Binding-site contacts:
Ligand atom C4 contacts residue ASN1478 of chain 1.A at 3.6 Å.
Ligand atom C3 contacts residue ASN1478 of chain 1.A at 3.6 Å.
Ligand atom C6 contacts residue ASN1478 of chain 1.A at 3.1 Å.
Ligand atom C1 contacts residue ASN1478 of chain 1.A at 1.4 Å.
Ligand atom C2 contacts residue ASN1478 of chain 1.A at 2.5 Å.
Ligand atom C5 contacts residue ASN1478 of chain 1.A at 3.1 Å.
Ligand atom O7 contacts residue ASN1478 of chain 1.A at 4.4 Å.
Ligand atom O5 contacts residue ASN1478 of chain 1.A at 2.4 Å (h-bond).
Ligand atom C7 contacts residue ASN1478 of chain 1.A at 4.0 Å.
Ligand atom N2 contacts residue ASN1478 of chain 1.A at 3.3 Å.
Ligand atom C1 contacts residue GLY1477 of chain 1.A at 4.3 Å.
Ligand atom O6 contacts residue ASN1478 of chain 1.A at 4.5 Å.

Sequence of chain 1.A:
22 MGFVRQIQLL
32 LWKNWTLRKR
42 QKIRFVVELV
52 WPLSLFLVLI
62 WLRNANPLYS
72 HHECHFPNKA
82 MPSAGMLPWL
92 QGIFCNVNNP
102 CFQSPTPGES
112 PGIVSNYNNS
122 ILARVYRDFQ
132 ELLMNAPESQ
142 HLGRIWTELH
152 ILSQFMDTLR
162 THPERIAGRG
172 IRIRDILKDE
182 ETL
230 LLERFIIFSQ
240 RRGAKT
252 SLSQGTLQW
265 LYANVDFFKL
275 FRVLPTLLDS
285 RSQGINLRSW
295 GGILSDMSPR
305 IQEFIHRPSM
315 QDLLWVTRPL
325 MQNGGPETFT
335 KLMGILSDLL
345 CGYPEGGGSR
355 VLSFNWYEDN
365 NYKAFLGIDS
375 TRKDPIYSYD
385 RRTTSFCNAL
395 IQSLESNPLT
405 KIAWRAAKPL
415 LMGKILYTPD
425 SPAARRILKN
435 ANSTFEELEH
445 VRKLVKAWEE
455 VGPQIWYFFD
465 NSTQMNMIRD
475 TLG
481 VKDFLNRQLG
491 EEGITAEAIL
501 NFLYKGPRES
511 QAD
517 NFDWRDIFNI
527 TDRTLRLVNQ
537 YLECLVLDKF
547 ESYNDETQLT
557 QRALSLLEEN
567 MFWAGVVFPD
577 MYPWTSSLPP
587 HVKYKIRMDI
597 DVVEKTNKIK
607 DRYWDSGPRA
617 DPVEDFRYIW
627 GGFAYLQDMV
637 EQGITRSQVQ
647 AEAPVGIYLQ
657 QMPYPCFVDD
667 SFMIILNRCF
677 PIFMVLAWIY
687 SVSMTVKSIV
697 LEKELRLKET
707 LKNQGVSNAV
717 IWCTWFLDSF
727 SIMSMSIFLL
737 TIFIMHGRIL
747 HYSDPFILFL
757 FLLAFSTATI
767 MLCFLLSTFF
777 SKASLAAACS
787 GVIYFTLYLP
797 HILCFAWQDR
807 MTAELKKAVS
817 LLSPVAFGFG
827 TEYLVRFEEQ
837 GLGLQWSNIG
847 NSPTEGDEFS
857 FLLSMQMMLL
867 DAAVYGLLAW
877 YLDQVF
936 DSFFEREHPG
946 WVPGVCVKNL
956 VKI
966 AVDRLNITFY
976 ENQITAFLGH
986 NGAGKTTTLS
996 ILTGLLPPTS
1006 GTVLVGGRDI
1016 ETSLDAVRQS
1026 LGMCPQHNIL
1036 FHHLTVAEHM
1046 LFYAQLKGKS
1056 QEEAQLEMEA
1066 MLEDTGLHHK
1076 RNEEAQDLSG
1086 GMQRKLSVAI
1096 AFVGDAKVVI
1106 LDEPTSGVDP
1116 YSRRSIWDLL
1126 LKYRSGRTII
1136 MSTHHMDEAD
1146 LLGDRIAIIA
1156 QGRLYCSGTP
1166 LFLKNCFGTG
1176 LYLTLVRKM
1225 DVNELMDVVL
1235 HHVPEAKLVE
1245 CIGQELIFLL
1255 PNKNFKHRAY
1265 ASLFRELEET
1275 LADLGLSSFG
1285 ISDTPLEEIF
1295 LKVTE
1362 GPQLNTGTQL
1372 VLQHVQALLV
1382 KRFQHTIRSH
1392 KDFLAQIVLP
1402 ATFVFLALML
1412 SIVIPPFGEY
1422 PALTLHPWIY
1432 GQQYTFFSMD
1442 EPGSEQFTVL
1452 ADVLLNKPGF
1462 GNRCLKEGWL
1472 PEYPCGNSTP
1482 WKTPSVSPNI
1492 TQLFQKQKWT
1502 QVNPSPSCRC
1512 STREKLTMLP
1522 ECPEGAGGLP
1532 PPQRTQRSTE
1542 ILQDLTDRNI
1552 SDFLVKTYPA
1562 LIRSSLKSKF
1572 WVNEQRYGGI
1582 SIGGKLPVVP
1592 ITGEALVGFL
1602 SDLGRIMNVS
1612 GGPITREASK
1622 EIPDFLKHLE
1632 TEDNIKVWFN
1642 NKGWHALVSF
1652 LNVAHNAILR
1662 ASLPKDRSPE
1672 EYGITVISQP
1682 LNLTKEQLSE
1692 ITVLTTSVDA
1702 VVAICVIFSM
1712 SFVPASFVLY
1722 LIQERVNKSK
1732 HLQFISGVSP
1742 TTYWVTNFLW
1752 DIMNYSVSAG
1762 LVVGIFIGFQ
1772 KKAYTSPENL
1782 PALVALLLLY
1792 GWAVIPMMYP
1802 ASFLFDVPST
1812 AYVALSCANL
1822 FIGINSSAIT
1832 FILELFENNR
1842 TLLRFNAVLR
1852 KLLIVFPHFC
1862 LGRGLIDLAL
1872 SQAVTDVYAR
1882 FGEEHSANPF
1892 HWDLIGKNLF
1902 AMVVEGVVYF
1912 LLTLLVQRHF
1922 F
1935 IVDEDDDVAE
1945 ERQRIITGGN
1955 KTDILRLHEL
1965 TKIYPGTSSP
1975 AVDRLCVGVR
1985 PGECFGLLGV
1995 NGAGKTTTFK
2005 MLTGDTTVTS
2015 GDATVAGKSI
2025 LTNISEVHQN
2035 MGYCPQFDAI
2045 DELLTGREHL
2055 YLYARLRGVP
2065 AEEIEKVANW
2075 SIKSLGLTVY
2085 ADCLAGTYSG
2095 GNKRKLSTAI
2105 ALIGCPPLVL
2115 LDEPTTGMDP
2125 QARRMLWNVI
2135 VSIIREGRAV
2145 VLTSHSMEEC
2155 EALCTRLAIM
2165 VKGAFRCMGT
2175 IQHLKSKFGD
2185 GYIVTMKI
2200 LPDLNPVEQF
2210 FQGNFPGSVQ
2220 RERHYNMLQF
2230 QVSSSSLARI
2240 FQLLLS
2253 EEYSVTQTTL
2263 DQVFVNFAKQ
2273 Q

The protein below binds the small molecule below.
Small molecule (SMILES): CC(=O)N[C@@H]1[C@@H](O)[C@H](O)[C@@H](CO)O[C@H]1O